The protein below binds the small molecule below.
Small molecule (SMILES): NCC(=O)O

Binding-site contacts:
Ligand atom N contacts residue ASP34 of chain 1.O at 4.2 Å.
Ligand atom OXT contacts residue PRO51 of chain 1.P at 3.7 Å.
Ligand atom N contacts residue LEU30 of chain 1.O at 4.1 Å.
Ligand atom O contacts residue LYS58 of chain 1.P at 4.3 Å.
Ligand atom O contacts residue ASP34 of chain 1.O at 3.6 Å.
Ligand atom C contacts residue PRO51 of chain 1.P at 4.4 Å (hydrophobic).
Ligand atom N contacts residue ALA49 of chain 1.O at 4.5 Å.
Ligand atom OXT contacts residue LYS58 of chain 1.P at 4.1 Å.
Ligand atom N contacts residue PHE38 of chain 1.O at 3.9 Å.
Ligand atom OXT contacts residue TYR37 of chain 1.O at 3.7 Å.
Ligand atom C contacts residue ASP34 of chain 1.O at 4.3 Å.
Ligand atom OXT contacts residue ASP34 of chain 1.O at 4.5 Å.

Sequence of chain 1.P:
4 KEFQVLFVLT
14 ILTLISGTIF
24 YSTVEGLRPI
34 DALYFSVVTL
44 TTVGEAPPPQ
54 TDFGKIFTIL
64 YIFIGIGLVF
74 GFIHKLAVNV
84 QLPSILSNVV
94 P

Sequence of chain 1.O:
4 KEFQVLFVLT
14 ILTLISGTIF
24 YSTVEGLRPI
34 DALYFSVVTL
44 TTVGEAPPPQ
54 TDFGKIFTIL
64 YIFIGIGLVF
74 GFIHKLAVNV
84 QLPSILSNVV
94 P